The small molecule below binds the protein below.
Small molecule (SMILES): CCN(CC)Cc1cc(Nc2ccnc3cc(Cl)ccc23)ccc1O

Binding-site contacts:
Ligand atom N3 contacts residue PHE31 of chain 1.B at 3.9 Å.
Ligand atom C12 contacts residue LEU213 of chain 1.B at 3.7 Å (hydrophobic).
Ligand atom N3 contacts residue ILE30 of chain 1.B at 3.8 Å.
Ligand atom C10 contacts residue VAL216 of chain 1.B at 3.6 Å (hydrophobic).
Ligand atom C20 contacts residue PHE31 of chain 1.B at 3.9 Å (hydrophobic).
Ligand atom O contacts residue GLU217 of chain 1.B at 2.6 Å (salt-bridge).
Ligand atom C8 contacts residue LEU213 of chain 1.B at 3.6 Å (hydrophobic).
Ligand atom C16 contacts residue GLU42 of chain 1.B at 3.3 Å.
Ligand atom C20 contacts residue PHE29 of chain 1.B at 3.6 Å (hydrophobic).
Ligand atom C12 contacts residue GLY39 of chain 1.B at 3.6 Å.
Ligand atom C13 contacts residue GLU217 of chain 1.B at 3.4 Å.
Ligand atom O contacts residue ILE30 of chain 1.B at 3.6 Å (h-bond).
Ligand atom C14 contacts residue GLU42 of chain 1.B at 3.5 Å.
Ligand atom C15 contacts residue GLU42 of chain 1.B at 3.4 Å.
Ligand atom C9 contacts residue GLU42 of chain 1.B at 3.6 Å.
Ligand atom C18 contacts residue TYR220 of chain 1.B at 3.5 Å (hydrophobic).
Ligand atom C16 contacts residue PHE31 of chain 1.B at 3.4 Å (hydrophobic).
Ligand atom C12 contacts residue GLU217 of chain 1.B at 3.2 Å.
Ligand atom C19 contacts residue GLY32 of chain 1.B at 3.5 Å.
Ligand atom O contacts residue GLY40 of chain 1.B at 4.0 Å.
Ligand atom C19 contacts residue ILE30 of chain 1.B at 3.7 Å (hydrophobic).
Ligand atom C20 contacts residue ILE30 of chain 1.B at 3.5 Å (hydrophobic).
Ligand atom O contacts residue PHE31 of chain 1.B at 3.8 Å.
Ligand atom C17 contacts residue ILE30 of chain 1.B at 3.3 Å (hydrophobic).
Ligand atom C19 contacts residue PHE31 of chain 1.B at 3.3 Å (hydrophobic).
Ligand atom C15 contacts residue VAL216 of chain 1.B at 4.1 Å (hydrophobic).
Ligand atom C11 contacts residue LEU213 of chain 1.B at 3.7 Å (hydrophobic).
Ligand atom N1 contacts residue TYR209 of chain 1.B at 4.0 Å.
Ligand atom C9 contacts residue LEU213 of chain 1.B at 3.7 Å (hydrophobic).
Ligand atom C14 contacts residue GLY39 of chain 1.B at 3.9 Å.
Ligand atom N2 contacts residue VAL216 of chain 1.B at 3.8 Å.
Ligand atom C9 contacts residue TYR209 of chain 1.B at 3.5 Å (hydrophobic).
Ligand atom C8 contacts residue GLU42 of chain 1.B at 3.3 Å.
Ligand atom C20 contacts residue GLY32 of chain 1.B at 3.6 Å.
Ligand atom C20 contacts residue TYR220 of chain 1.B at 3.7 Å (hydrophobic).
Ligand atom C13 contacts residue GLY39 of chain 1.B at 3.6 Å.
Ligand atom C11 contacts residue VAL216 of chain 1.B at 3.6 Å (hydrophobic).
Ligand atom C7 contacts residue GLU42 of chain 1.B at 4.0 Å.
Ligand atom C18 contacts residue VAL216 of chain 1.B at 3.8 Å (hydrophobic).
Ligand atom O contacts residue GLY39 of chain 1.B at 3.5 Å.

Sequence of chain 1.B:
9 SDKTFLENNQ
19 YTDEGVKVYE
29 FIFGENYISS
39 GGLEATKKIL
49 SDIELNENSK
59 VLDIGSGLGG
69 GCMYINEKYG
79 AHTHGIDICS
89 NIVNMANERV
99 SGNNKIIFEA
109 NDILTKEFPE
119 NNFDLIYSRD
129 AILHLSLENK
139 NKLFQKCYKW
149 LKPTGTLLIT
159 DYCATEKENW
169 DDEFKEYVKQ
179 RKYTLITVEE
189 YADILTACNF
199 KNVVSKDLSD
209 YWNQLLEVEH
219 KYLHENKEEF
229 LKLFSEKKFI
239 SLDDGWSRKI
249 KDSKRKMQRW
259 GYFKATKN